Sequence of chain 2.D:
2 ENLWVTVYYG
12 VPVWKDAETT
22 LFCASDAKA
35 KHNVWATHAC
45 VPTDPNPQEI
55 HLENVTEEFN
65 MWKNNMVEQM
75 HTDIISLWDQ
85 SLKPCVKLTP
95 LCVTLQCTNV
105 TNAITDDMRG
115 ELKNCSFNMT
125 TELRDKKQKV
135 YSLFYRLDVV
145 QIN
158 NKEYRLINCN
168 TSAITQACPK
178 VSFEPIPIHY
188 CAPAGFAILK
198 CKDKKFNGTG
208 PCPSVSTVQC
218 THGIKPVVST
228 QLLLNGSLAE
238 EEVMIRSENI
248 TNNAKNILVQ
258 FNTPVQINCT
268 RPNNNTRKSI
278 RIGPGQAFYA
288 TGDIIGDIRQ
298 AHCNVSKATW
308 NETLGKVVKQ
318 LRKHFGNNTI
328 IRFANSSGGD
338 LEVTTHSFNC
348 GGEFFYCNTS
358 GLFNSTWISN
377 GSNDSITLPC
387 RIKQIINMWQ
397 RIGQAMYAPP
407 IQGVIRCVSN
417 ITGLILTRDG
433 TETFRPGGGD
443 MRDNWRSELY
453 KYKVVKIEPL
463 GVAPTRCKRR

Binding-site contacts:
Ligand atom C27 contacts residue VAL225 of chain 2.D at 3.1 Å (hydrophobic).
Ligand atom C25 contacts residue TYR353 of chain 2.D at 3.5 Å (hydrophobic).
Ligand atom C25 contacts residue SER344 of chain 2.D at 3.4 Å.
Ligand atom C14 contacts residue TRP395 of chain 2.D at 3.4 Å (hydrophobic).
Ligand atom C18 contacts residue GLN400 of chain 2.D at 3.7 Å.
Ligand atom S44 contacts residue GLN400 of chain 2.D at 2.9 Å (h-bond).
Ligand atom C13 contacts residue TRP395 of chain 2.D at 3.5 Å (hydrophobic).
Ligand atom N34 contacts residue LEU86 of chain 2.D at 3.5 Å.
Ligand atom O41 contacts residue ILE79 of chain 2.D at 3.5 Å.
Ligand atom C10 contacts residue TRP82 of chain 2.D at 3.6 Å (hydrophobic).
Ligand atom N38 contacts residue GLN400 of chain 2.D at 3.0 Å (h-bond).
Ligand atom C26 contacts residue PHE345 of chain 2.D at 3.5 Å (hydrophobic).
Ligand atom O42 contacts residue TRP395 of chain 2.D at 3.2 Å (h-bond).
Ligand atom N35 contacts residue ASP83 of chain 2.D at 2.3 Å (salt-bridge).
Ligand atom C32 contacts residue GLN400 of chain 2.D at 3.7 Å.
Ligand atom C15 contacts residue LEU86 of chain 2.D at 3.6 Å (hydrophobic).
Ligand atom N35 contacts residue MET394 of chain 2.D at 3.5 Å.
Ligand atom C02 contacts residue ASP83 of chain 2.D at 3.5 Å.
Ligand atom C31 contacts residue GLN400 of chain 2.D at 3.3 Å.
Ligand atom C05 contacts residue MET402 of chain 2.D at 3.5 Å (hydrophobic).
Ligand atom C15 contacts residue GLN400 of chain 2.D at 3.6 Å.
Ligand atom C07 contacts residue TRP82 of chain 2.D at 3.6 Å (hydrophobic).
Ligand atom C06 contacts residue ILE79 of chain 2.D at 3.5 Å (hydrophobic).
Ligand atom C06 contacts residue MET394 of chain 2.D at 3.5 Å (hydrophobic).
Ligand atom C13 contacts residue VAL225 of chain 2.D at 3.6 Å (hydrophobic).
Ligand atom C06 contacts residue TRP82 of chain 2.D at 3.4 Å (hydrophobic).
Ligand atom C26 contacts residue SER344 of chain 2.D at 3.3 Å.
Ligand atom C16 contacts residue GLN400 of chain 2.D at 3.3 Å.
Ligand atom C17 contacts residue GLN400 of chain 2.D at 3.2 Å.
Ligand atom C28 contacts residue VAL225 of chain 2.D at 3.6 Å (hydrophobic).
Ligand atom C24 contacts residue TYR353 of chain 2.D at 3.3 Å (hydrophobic).
Ligand atom C29 contacts residue ILE392 of chain 2.D at 3.6 Å (hydrophobic).
Ligand atom C11 contacts residue TRP82 of chain 2.D at 3.5 Å (hydrophobic).
Ligand atom C30 contacts residue GLN400 of chain 2.D at 3.4 Å.
Ligand atom N34 contacts residue MET402 of chain 2.D at 3.6 Å.
Ligand atom C01 contacts residue LEU86 of chain 2.D at 3.4 Å (hydrophobic).
Ligand atom N34 contacts residue ALA401 of chain 2.D at 3.6 Å.
Ligand atom C06 contacts residue ASP83 of chain 2.D at 3.0 Å.
Ligand atom O41 contacts residue TRP82 of chain 2.D at 3.6 Å.
Ligand atom N37 contacts residue ASP83 of chain 2.D at 3.0 Å (salt-bridge).

This small molecule binds to this protein.
Small molecule (SMILES): COc1cnc(-c2csc(CN(C)CCCN(C)C)n2)c2[nH]cc(C(=O)C(=O)N3CCC([C@@H](C#N)c4ccccc4)CC3)c12